A protein and the small-molecule ligand that binds it are described below.
Small molecule (SMILES): CC(=O)N[C@H]1[C@H](O[C@H]2[C@H](O)[C@@H](NC(C)=O)CO[C@@H]2CO)O[C@H](CO)[C@@H](O)[C@@H]1O

Binding-site contacts:
Ligand atom C1 contacts residue ASN61 of chain 1.A at 1.4 Å.
Ligand atom O5 contacts residue ASN61 of chain 1.A at 2.3 Å (h-bond).
Ligand atom O5 contacts residue ASN28 of chain 1.A at 3.5 Å (h-bond).
Ligand atom C1 contacts residue ASN28 of chain 1.A at 3.5 Å.
Ligand atom O7 contacts residue ALA62 of chain 1.A at 3.4 Å (h-bond).
Ligand atom C7 contacts residue ASN61 of chain 1.A at 3.2 Å.
Ligand atom O7 contacts residue ASN61 of chain 1.A at 3.1 Å (h-bond).
Ligand atom C4 contacts residue ASN61 of chain 1.A at 4.3 Å.
Ligand atom C3 contacts residue ASN61 of chain 1.A at 3.9 Å.
Ligand atom N2 contacts residue ASN61 of chain 1.A at 2.8 Å (h-bond).
Ligand atom C2 contacts residue ASN61 of chain 1.A at 2.5 Å.
Ligand atom C7 contacts residue ALA62 of chain 1.A at 4.4 Å (hydrophobic).
Ligand atom C8 contacts residue ASN61 of chain 1.A at 4.4 Å.
Ligand atom C5 contacts residue ASN61 of chain 1.A at 3.7 Å.

Sequence of chain 1.A:
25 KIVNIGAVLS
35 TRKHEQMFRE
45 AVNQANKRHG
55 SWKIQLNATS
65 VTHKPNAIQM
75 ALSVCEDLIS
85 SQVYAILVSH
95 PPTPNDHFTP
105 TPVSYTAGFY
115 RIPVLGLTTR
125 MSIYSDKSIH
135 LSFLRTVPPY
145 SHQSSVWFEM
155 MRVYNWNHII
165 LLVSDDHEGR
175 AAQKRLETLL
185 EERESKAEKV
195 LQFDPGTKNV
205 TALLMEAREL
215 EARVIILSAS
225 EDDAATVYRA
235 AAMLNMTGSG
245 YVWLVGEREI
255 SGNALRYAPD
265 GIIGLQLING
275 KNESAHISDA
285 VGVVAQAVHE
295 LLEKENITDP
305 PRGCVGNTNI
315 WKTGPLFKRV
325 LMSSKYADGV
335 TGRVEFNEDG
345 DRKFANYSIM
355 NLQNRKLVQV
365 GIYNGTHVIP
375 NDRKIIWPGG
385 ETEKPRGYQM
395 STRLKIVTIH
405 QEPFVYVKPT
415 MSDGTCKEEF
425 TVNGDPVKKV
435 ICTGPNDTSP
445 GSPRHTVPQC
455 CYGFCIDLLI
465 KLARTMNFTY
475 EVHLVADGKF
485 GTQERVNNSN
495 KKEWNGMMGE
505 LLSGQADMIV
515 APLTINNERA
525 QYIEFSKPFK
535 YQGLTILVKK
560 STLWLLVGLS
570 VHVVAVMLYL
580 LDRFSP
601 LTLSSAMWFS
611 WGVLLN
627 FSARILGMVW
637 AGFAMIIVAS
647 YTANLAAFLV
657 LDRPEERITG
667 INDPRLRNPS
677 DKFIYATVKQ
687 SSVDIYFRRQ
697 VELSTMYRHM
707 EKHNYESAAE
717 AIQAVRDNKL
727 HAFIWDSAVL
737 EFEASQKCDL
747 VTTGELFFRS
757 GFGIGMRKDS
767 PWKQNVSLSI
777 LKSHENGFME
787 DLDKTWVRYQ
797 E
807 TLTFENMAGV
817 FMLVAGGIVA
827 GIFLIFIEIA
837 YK